This protein binds this small molecule.
Small molecule (SMILES): O=P(O)(O)OC[C@H]1C[C@H](O[P](=O)(O)OP(=O)(O)O)[C@H](O)[C@@H]1O

Sequence of chain 1.A:
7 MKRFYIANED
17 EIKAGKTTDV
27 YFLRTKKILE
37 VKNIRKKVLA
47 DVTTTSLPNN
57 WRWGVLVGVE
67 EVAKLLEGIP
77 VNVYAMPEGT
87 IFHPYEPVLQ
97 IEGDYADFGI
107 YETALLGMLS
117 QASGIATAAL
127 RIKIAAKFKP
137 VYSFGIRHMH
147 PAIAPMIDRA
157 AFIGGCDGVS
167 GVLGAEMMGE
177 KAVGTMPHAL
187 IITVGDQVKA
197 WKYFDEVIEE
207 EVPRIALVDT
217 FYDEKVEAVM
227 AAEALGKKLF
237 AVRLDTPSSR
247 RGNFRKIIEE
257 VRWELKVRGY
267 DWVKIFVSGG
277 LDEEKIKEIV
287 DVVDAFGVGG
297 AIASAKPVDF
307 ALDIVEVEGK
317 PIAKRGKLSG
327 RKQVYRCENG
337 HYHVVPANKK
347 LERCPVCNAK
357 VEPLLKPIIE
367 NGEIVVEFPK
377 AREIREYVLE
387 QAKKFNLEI

Binding-site contacts:
Ligand atom O1B contacts residue HIS184 of chain 1.B at 2.8 Å (h-bond).
Ligand atom O1B contacts residue ARG239 of chain 1.B at 3.9 Å.
Ligand atom O2P contacts residue LEU277 of chain 1.B at 4.0 Å.
Ligand atom OP contacts residue GLY295 of chain 1.B at 3.5 Å.
Ligand atom PB contacts residue HIS184 of chain 1.B at 3.7 Å.
Ligand atom O2P contacts residue GLY276 of chain 1.B at 2.9 Å (h-bond).
Ligand atom O3P contacts residue GLY276 of chain 1.B at 3.0 Å (h-bond).
Ligand atom O2B contacts residue ARG239 of chain 1.B at 3.7 Å.
Ligand atom O2 contacts residue ARG143 of chain 1.B at 2.7 Å.
Ligand atom O2P contacts residue GLY275 of chain 1.B at 3.8 Å.
Ligand atom P contacts residue HIS144 of chain 1.B at 3.8 Å.
Ligand atom PB contacts residue ARG239 of chain 1.B at 3.8 Å.
Ligand atom C4 contacts residue PHE140 of chain 1.B at 3.8 Å (hydrophobic).
Ligand atom O3 contacts residue PHE140 of chain 1.B at 3.2 Å.
Ligand atom O1A contacts residue ASP241 of chain 1.B at 4.0 Å.
Ligand atom P contacts residue GLY296 of chain 1.B at 3.8 Å.
Ligand atom O1P contacts residue GLY296 of chain 1.B at 2.7 Å (h-bond).
Ligand atom OP contacts residue HIS144 of chain 1.B at 3.8 Å.
Ligand atom O3A contacts residue ASP241 of chain 1.B at 3.4 Å (salt-bridge).
Ligand atom O2B contacts residue TYR27 of chain 1.A at 2.7 Å (h-bond).
Ligand atom CP contacts residue GLY295 of chain 1.B at 3.6 Å.
Ligand atom O1P contacts residue GLY295 of chain 1.B at 3.4 Å.
Ligand atom O2P contacts residue GLY295 of chain 1.B at 3.2 Å (h-bond).
Ligand atom O3A contacts residue ARG239 of chain 1.B at 3.2 Å (salt-bridge).
Ligand atom O2A contacts residue ARG239 of chain 1.B at 3.5 Å (salt-bridge).
Ligand atom O1B contacts residue PRO183 of chain 1.B at 3.5 Å.
Ligand atom C5 contacts residue SER274 of chain 1.B at 4.1 Å.
Ligand atom O1P contacts residue HIS144 of chain 1.B at 2.8 Å.
Ligand atom PA contacts residue ARG239 of chain 1.B at 3.9 Å.
Ligand atom P contacts residue GLY295 of chain 1.B at 3.7 Å.
Ligand atom CP contacts residue GLY275 of chain 1.B at 4.0 Å.
Ligand atom P contacts residue GLY276 of chain 1.B at 3.5 Å.
Ligand atom O3A contacts residue HIS184 of chain 1.B at 3.6 Å.
Ligand atom O2 contacts residue TYR27 of chain 1.A at 3.8 Å.
Ligand atom PA contacts residue ASP241 of chain 1.B at 3.4 Å.
Ligand atom C2 contacts residue ARG143 of chain 1.B at 3.8 Å.
Ligand atom O2A contacts residue SER274 of chain 1.B at 4.0 Å.
Ligand atom O2P contacts residue GLY296 of chain 1.B at 3.9 Å.
Ligand atom C3 contacts residue PHE140 of chain 1.B at 3.5 Å (hydrophobic).
Ligand atom O2A contacts residue ASP241 of chain 1.B at 2.7 Å (salt-bridge).

Sequence of chain 1.B:
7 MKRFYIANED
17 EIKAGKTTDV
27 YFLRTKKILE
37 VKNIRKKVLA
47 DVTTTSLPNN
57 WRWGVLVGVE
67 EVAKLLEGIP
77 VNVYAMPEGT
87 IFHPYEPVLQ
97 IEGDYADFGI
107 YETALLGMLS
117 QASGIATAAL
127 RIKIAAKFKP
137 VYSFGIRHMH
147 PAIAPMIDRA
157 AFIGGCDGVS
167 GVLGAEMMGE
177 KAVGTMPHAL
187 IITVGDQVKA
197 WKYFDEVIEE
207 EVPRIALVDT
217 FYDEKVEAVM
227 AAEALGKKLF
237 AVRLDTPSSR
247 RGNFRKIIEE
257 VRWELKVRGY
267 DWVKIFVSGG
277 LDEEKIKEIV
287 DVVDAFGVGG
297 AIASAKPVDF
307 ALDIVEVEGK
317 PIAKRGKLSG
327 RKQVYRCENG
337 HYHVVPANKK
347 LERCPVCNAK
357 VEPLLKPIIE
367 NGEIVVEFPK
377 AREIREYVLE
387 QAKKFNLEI